Sequence of chain 1.B:
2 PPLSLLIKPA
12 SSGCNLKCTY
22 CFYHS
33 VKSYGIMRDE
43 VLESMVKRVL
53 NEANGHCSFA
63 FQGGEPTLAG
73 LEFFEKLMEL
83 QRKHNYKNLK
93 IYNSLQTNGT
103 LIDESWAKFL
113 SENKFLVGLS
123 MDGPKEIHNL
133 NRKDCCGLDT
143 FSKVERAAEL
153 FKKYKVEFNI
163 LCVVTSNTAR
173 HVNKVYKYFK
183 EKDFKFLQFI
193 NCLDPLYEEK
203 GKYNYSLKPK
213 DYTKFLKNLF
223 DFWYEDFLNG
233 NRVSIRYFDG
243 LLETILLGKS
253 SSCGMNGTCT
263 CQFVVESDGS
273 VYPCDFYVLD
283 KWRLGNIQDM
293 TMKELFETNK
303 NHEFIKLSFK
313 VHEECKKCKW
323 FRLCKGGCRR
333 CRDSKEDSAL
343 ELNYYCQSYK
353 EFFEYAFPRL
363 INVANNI

Binding-site contacts:
Ligand atom CZ contacts residue PHE188 of chain 1.B at 3.5 Å (hydrophobic).
Ligand atom CA contacts residue GLN190 of chain 1.B at 3.3 Å.
Ligand atom NH2 contacts residue GOL1 of chain 1.X at 3.3 Å (h-bond).
Ligand atom O contacts residue ASN161 of chain 1.B at 2.8 Å (h-bond).
Ligand atom CB contacts residue GLY120 of chain 1.B at 3.5 Å.
Ligand atom NH1 contacts residue ASN161 of chain 1.B at 3.1 Å (h-bond).
Ligand atom NH2 contacts residue GLU159 of chain 1.B at 2.5 Å (salt-bridge).
Ligand atom CZ contacts residue ASN161 of chain 1.B at 3.4 Å.
Ligand atom NH1 contacts residue PHE160 of chain 1.B at 2.9 Å (h-bond).
Ligand atom CB contacts residue LEU118 of chain 1.B at 3.3 Å (hydrophobic).
Ligand atom C contacts residue SER253 of chain 1.B at 3.5 Å.
Ligand atom OG contacts residue ARG238 of chain 1.B at 2.4 Å (salt-bridge).
Ligand atom NH1 contacts residue GLU159 of chain 1.B at 3.4 Å (salt-bridge).
Ligand atom O contacts residue ARG238 of chain 1.B at 3.1 Å (salt-bridge).
Ligand atom N contacts residue GLN190 of chain 1.B at 3.0 Å (h-bond).
Ligand atom CA contacts residue SER253 of chain 1.B at 3.1 Å.
Ligand atom O contacts residue GLN190 of chain 1.B at 3.1 Å (h-bond).
Ligand atom NH1 contacts residue GOL1 of chain 1.X at 2.3 Å (h-bond).
Ligand atom CA contacts residue GLU245 of chain 1.B at 3.6 Å.
Ligand atom CE contacts residue CYS330 of chain 1.B at 3.6 Å (hydrophobic).
Ligand atom O contacts residue GLN64 of chain 1.B at 3.0 Å (h-bond).
Ligand atom CB contacts residue ARG238 of chain 1.B at 3.3 Å.
Ligand atom N contacts residue SER253 of chain 1.B at 2.8 Å (h-bond).
Ligand atom C contacts residue ARG238 of chain 1.B at 3.5 Å.
Ligand atom OG contacts residue SER253 of chain 1.B at 3.3 Å (h-bond).
Ligand atom CZ contacts residue GLU159 of chain 1.B at 3.4 Å.
Ligand atom CB contacts residue ARG238 of chain 1.B at 3.5 Å.
Ligand atom NE contacts residue ASN161 of chain 1.B at 2.8 Å (h-bond).
Ligand atom N contacts residue GLU245 of chain 1.B at 3.1 Å (salt-bridge).
Ligand atom CZ contacts residue GOL1 of chain 1.X at 3.2 Å.
Ligand atom O contacts residue GLN98 of chain 1.B at 3.5 Å.
Ligand atom CD contacts residue GLN98 of chain 1.B at 3.2 Å.
Ligand atom CB contacts residue GLN64 of chain 1.B at 3.4 Å.
Ligand atom O contacts residue CYS255 of chain 1.B at 3.2 Å (h-bond).
Ligand atom OG contacts residue GLU245 of chain 1.B at 3.0 Å (salt-bridge).
Ligand atom CG contacts residue GLY120 of chain 1.B at 3.4 Å.
Ligand atom NH1 contacts residue PHE188 of chain 1.B at 3.4 Å.
Ligand atom N contacts residue GLN98 of chain 1.B at 3.6 Å.
Ligand atom O contacts residue ARG238 of chain 1.B at 2.8 Å (salt-bridge).
Ligand atom O contacts residue ARG238 of chain 1.B at 3.2 Å (salt-bridge).

The small molecule below binds the protein below.
Small molecule (SMILES): CSCC[C@H](NC(=O)[C@@H]1CCCN1C(=O)[C@H](CO)NC(=O)[C@H](C)N)C(=O)N[C@@H](CS)C(=O)N[C@@H](C)C(=O)N1CCC[C@H]1C(=O)N[C@@H](C)C(=O)N[C@@H](CCCN=C(N)N)C(=O)N[C@@H](CO)C(=O)N[C@@H](C)C=O